This small molecule binds to this protein.
Small molecule (SMILES): [H]/N=C(\N)N[C@H]1C=C(C(=O)O)O[C@@H]([C@H](O)[C@H](O)CO)[C@@H]1NC(C)=O

Sequence of chain 1.A:
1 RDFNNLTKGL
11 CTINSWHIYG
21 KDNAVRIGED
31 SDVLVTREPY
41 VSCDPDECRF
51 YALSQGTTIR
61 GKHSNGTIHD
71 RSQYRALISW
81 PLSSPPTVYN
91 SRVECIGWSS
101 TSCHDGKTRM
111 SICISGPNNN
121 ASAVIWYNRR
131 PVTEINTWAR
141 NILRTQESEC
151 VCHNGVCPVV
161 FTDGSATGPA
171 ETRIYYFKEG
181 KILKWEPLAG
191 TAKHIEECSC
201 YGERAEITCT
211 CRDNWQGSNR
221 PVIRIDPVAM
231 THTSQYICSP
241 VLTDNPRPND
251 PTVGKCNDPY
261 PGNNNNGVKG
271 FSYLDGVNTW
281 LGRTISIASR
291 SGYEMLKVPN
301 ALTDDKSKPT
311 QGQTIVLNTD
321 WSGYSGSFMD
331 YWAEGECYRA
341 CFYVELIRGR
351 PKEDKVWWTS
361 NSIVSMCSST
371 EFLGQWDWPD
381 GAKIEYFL

Binding-site contacts:
Ligand atom C9 contacts residue ASN214 of chain 1.A at 3.8 Å.
Ligand atom C6 contacts residue TYR324 of chain 1.A at 3.8 Å (hydrophobic).
Ligand atom O1A contacts residue ARG290 of chain 1.A at 2.7 Å (salt-bridge).
Ligand atom NE contacts residue ASP70 of chain 1.A at 2.9 Å (salt-bridge).
Ligand atom O1A contacts residue TYR324 of chain 1.A at 3.2 Å (h-bond).
Ligand atom NH1 contacts residue GLU147 of chain 1.A at 2.9 Å (salt-bridge).
Ligand atom C11 contacts residue ARG144 of chain 1.A at 3.7 Å.
Ligand atom O1B contacts residue TYR324 of chain 1.A at 3.4 Å (h-bond).
Ligand atom O10 contacts residue ARG71 of chain 1.A at 3.2 Å (salt-bridge).
Ligand atom O10 contacts residue ASP70 of chain 1.A at 3.7 Å.
Ligand atom NH2 contacts residue ARG75 of chain 1.A at 3.4 Å (salt-bridge).
Ligand atom NH2 contacts residue TRP98 of chain 1.A at 2.8 Å (h-bond).
Ligand atom C4 contacts residue ASP70 of chain 1.A at 3.5 Å.
Ligand atom C8 contacts residue GLU196 of chain 1.A at 3.4 Å.
Ligand atom C3 contacts residue GLU38 of chain 1.A at 3.6 Å.
Ligand atom C1 contacts residue ARG290 of chain 1.A at 3.5 Å.
Ligand atom NH1 contacts residue TRP98 of chain 1.A at 3.1 Å (h-bond).
Ligand atom C2 contacts residue TYR324 of chain 1.A at 2.8 Å (hydrophobic).
Ligand atom O9 contacts residue GLU196 of chain 1.A at 2.6 Å (salt-bridge).
Ligand atom O1A contacts residue ARG212 of chain 1.A at 3.5 Å (salt-bridge).
Ligand atom C3 contacts residue TYR324 of chain 1.A at 3.1 Å (hydrophobic).
Ligand atom CZ contacts residue TRP98 of chain 1.A at 3.4 Å (hydrophobic).
Ligand atom NH2 contacts residue ASP70 of chain 1.A at 3.1 Å (salt-bridge).
Ligand atom C9 contacts residue ALA166 of chain 1.A at 3.7 Å (hydrophobic).
Ligand atom O1B contacts residue ARG290 of chain 1.A at 3.0 Å (salt-bridge).
Ligand atom O8 contacts residue GLU196 of chain 1.A at 2.6 Å (salt-bridge).
Ligand atom C9 contacts residue GLU196 of chain 1.A at 3.2 Å.
Ligand atom O9 contacts residue ALA166 of chain 1.A at 3.2 Å.
Ligand atom O1B contacts residue ARG37 of chain 1.A at 2.8 Å (salt-bridge).
Ligand atom C1 contacts residue TYR324 of chain 1.A at 2.9 Å (hydrophobic).
Ligand atom C3 contacts residue ASP70 of chain 1.A at 3.2 Å.
Ligand atom C11 contacts residue ILE142 of chain 1.A at 3.6 Å (hydrophobic).
Ligand atom C8 contacts residue ARG212 of chain 1.A at 3.4 Å.
Ligand atom O6 contacts residue TYR324 of chain 1.A at 3.2 Å (h-bond).
Ligand atom CZ contacts residue GLU38 of chain 1.A at 3.7 Å.
Ligand atom C4 contacts residue TYR324 of chain 1.A at 3.8 Å (hydrophobic).
Ligand atom NE contacts residue GLU38 of chain 1.A at 3.4 Å (salt-bridge).
Ligand atom O9 contacts residue ARG144 of chain 1.A at 3.6 Å (salt-bridge).
Ligand atom O8 contacts residue ARG212 of chain 1.A at 3.4 Å.
Ligand atom C6 contacts residue GLU197 of chain 1.A at 3.5 Å.